Sequence of chain 1.A:
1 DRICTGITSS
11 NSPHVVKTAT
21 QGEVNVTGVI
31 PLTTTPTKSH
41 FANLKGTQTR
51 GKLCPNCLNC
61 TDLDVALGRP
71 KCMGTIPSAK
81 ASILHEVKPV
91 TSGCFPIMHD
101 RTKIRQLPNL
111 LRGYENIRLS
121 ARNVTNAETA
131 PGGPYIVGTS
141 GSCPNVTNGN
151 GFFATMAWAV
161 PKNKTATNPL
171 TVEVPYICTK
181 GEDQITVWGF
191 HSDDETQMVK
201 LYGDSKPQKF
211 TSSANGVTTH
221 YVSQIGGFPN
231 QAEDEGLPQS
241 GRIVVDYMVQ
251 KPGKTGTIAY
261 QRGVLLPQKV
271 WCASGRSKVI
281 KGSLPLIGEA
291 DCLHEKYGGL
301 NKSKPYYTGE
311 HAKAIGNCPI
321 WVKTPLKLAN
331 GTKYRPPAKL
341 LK

The protein below binds the small molecule below.
Small molecule (SMILES): CC(=O)N[C@@H]1[C@@H](O)[C@H](O)[C@@H](CO)O[C@H]1O

Binding-site contacts:
Ligand atom O7 contacts residue THR147 of chain 1.A at 4.3 Å.
Ligand atom C8 contacts residue ASN145 of chain 1.A at 3.8 Å.
Ligand atom C3 contacts residue ASN145 of chain 1.A at 3.5 Å.
Ligand atom O6 contacts residue ASN145 of chain 1.A at 4.5 Å.
Ligand atom O5 contacts residue ASN145 of chain 1.A at 2.3 Å (h-bond).
Ligand atom C1 contacts residue ASN145 of chain 1.A at 1.4 Å.
Ligand atom C5 contacts residue ASN145 of chain 1.A at 3.6 Å.
Ligand atom C6 contacts residue GLY149 of chain 1.A at 4.2 Å.
Ligand atom O5 contacts residue GLY149 of chain 1.A at 3.4 Å.
Ligand atom C4 contacts residue ASN145 of chain 1.A at 3.8 Å.
Ligand atom O6 contacts residue ASN150 of chain 1.A at 2.9 Å (h-bond).
Ligand atom O6 contacts residue GLY149 of chain 1.A at 3.4 Å.
Ligand atom C2 contacts residue ASN145 of chain 1.A at 2.2 Å.
Ligand atom N2 contacts residue ASN145 of chain 1.A at 3.0 Å (h-bond).
Ligand atom O3 contacts residue ASN145 of chain 1.A at 4.5 Å.
Ligand atom C5 contacts residue GLY149 of chain 1.A at 4.2 Å.
Ligand atom C1 contacts residue GLY149 of chain 1.A at 4.0 Å.
Ligand atom C7 contacts residue ASN145 of chain 1.A at 3.7 Å.
Ligand atom O5 contacts residue ASN150 of chain 1.A at 3.8 Å.
Ligand atom N2 contacts residue THR147 of chain 1.A at 4.1 Å.
Ligand atom C6 contacts residue ASN150 of chain 1.A at 4.0 Å.